Binding-site contacts:
Ligand atom C5A contacts residue LEU34 of chain 1.C at 4.0 Å (hydrophobic).
Ligand atom C1A contacts residue CYS11 of chain 1.C at 1.9 Å (hydrophobic).
Ligand atom C5 contacts residue LEU34 of chain 1.C at 4.4 Å (hydrophobic).
Ligand atom C3A contacts residue ILE8 of chain 1.C at 4.5 Å (hydrophobic).
Ligand atom C5 contacts residue CYS51 of chain 1.C at 2.8 Å (hydrophobic).
Ligand atom C5A contacts residue CYS51 of chain 1.C at 1.9 Å (hydrophobic).
Ligand atom C6 contacts residue LEU55 of chain 1.C at 4.0 Å (hydrophobic).
Ligand atom C5A contacts residue ILE48 of chain 1.C at 4.2 Å (hydrophobic).
Ligand atom C1A contacts residue LEU15 of chain 1.C at 4.0 Å (hydrophobic).
Ligand atom C4 contacts residue LEU34 of chain 1.C at 3.9 Å (hydrophobic).
Ligand atom C3A contacts residue CYS31 of chain 1.C at 1.8 Å (hydrophobic).
Ligand atom C1 contacts residue CYS11 of chain 1.C at 2.8 Å (hydrophobic).
Ligand atom C3A contacts residue THR12 of chain 1.C at 3.1 Å.
Ligand atom C2 contacts residue CYS31 of chain 1.C at 3.2 Å (hydrophobic).
Ligand atom C1 contacts residue LEU15 of chain 1.C at 4.3 Å (hydrophobic).
Ligand atom C6 contacts residue CYS51 of chain 1.C at 3.7 Å (hydrophobic).
Ligand atom C1 contacts residue THR12 of chain 1.C at 4.4 Å.
Ligand atom C1A contacts residue LEU54 of chain 1.C at 4.0 Å (hydrophobic).
Ligand atom C5A contacts residue THR52 of chain 1.C at 4.4 Å.
Ligand atom C5A contacts residue LEU55 of chain 1.C at 3.7 Å (hydrophobic).
Ligand atom C2 contacts residue LEU15 of chain 1.C at 4.1 Å (hydrophobic).
Ligand atom C2 contacts residue CYS11 of chain 1.C at 3.7 Å (hydrophobic).
Ligand atom C3 contacts residue THR12 of chain 1.C at 4.0 Å.
Ligand atom C3 contacts residue CYS31 of chain 1.C at 2.8 Å (hydrophobic).
Ligand atom C5 contacts residue LEU55 of chain 1.C at 4.1 Å (hydrophobic).
Ligand atom C6 contacts residue CYS11 of chain 1.C at 3.3 Å (hydrophobic).
Ligand atom C3A contacts residue LEU35 of chain 1.C at 3.8 Å (hydrophobic).
Ligand atom C1A contacts residue THR12 of chain 1.C at 4.3 Å.
Ligand atom C4 contacts residue CYS31 of chain 1.C at 3.8 Å (hydrophobic).
Ligand atom C6 contacts residue LEU54 of chain 1.C at 4.2 Å (hydrophobic).
Ligand atom C2 contacts residue THR12 of chain 1.C at 3.7 Å.
Ligand atom C4 contacts residue CYS51 of chain 1.C at 3.5 Å (hydrophobic).

Sequence of chain 1.C:
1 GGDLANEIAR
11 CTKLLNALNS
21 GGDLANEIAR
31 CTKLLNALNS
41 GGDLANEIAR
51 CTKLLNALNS

A small-molecule ligand and the protein it binds are described below.
Small molecule (SMILES): O=C(O)c1cc(C(=O)O)cc(C(=O)O)c1